This protein binds this small molecule.
Small molecule (SMILES): CC(=O)N[C@@H]1[C@@H](O)[C@H](O)[C@@H](CO)O[C@H]1O

Binding-site contacts:
Ligand atom N2 contacts residue ASN138 of chain 1.A at 2.8 Å (h-bond).
Ligand atom C8 contacts residue ASN138 of chain 1.A at 3.1 Å.
Ligand atom C2 contacts residue ASN138 of chain 1.A at 2.4 Å.
Ligand atom C5 contacts residue ILE225 of chain 1.A at 4.2 Å (hydrophobic).
Ligand atom O3 contacts residue SER224 of chain 1.A at 4.2 Å.
Ligand atom C7 contacts residue ASN138 of chain 1.A at 3.1 Å.
Ligand atom C3 contacts residue ILE225 of chain 1.A at 3.9 Å (hydrophobic).
Ligand atom C8 contacts residue ARG141 of chain 1.A at 3.9 Å.
Ligand atom O7 contacts residue ILE225 of chain 1.A at 3.1 Å.
Ligand atom C8 contacts residue SER224 of chain 1.A at 4.4 Å.
Ligand atom O4 contacts residue ILE225 of chain 1.A at 4.0 Å.
Ligand atom O5 contacts residue ASN138 of chain 1.A at 2.4 Å (h-bond).
Ligand atom C8 contacts residue ASP142 of chain 1.A at 3.0 Å.
Ligand atom C7 contacts residue ARG141 of chain 1.A at 4.5 Å.
Ligand atom O7 contacts residue CYS207 of chain 1.A at 3.4 Å (h-bond).
Ligand atom C4 contacts residue ILE225 of chain 1.A at 4.4 Å (hydrophobic).
Ligand atom O7 contacts residue ASN138 of chain 1.A at 3.4 Å (h-bond).
Ligand atom N2 contacts residue ASP142 of chain 1.A at 4.4 Å.
Ligand atom N2 contacts residue ARG141 of chain 1.A at 4.0 Å.
Ligand atom C3 contacts residue ASN138 of chain 1.A at 3.7 Å.
Ligand atom C4 contacts residue ASN138 of chain 1.A at 4.2 Å.
Ligand atom C7 contacts residue CYS207 of chain 1.A at 4.1 Å (hydrophobic).
Ligand atom C1 contacts residue ILE225 of chain 1.A at 4.4 Å (hydrophobic).
Ligand atom C5 contacts residue ASN138 of chain 1.A at 3.7 Å.
Ligand atom C1 contacts residue ASN138 of chain 1.A at 1.4 Å.
Ligand atom C7 contacts residue ILE225 of chain 1.A at 4.1 Å (hydrophobic).
Ligand atom C7 contacts residue ASP142 of chain 1.A at 4.1 Å.
Ligand atom C8 contacts residue CYS207 of chain 1.A at 3.8 Å (hydrophobic).

Sequence of chain 1.A:
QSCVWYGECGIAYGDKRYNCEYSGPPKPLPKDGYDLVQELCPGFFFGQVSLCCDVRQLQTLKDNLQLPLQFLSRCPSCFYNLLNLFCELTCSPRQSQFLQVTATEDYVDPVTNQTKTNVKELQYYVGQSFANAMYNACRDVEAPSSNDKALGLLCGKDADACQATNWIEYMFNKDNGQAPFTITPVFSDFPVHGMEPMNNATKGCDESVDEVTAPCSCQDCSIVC